Sequence of chain 2.B:
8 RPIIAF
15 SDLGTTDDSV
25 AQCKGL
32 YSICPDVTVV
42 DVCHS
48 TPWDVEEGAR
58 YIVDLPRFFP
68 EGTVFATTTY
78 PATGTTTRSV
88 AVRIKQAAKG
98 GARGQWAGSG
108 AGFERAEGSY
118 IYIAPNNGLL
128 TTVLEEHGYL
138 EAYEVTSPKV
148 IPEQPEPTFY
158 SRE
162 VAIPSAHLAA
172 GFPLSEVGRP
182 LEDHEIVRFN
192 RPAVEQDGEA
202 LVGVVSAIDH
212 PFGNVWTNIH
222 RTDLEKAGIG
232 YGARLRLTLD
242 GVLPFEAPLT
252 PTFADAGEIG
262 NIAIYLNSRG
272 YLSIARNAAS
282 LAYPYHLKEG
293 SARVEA

This protein binds this small molecule.
Small molecule (SMILES): Nc1ncnc2c1ncn2[C@@H]1O[C@H](CF)[C@@H](O)[C@H]1O

Binding-site contacts:
Ligand atom C2' contacts residue ASP16 of chain 2.B at 3.5 Å.
Ligand atom C2 contacts residue ALA279 of chain 2.C at 3.4 Å (hydrophobic).
Ligand atom N1 contacts residue ALA279 of chain 2.C at 3.0 Å (h-bond).
Ligand atom C3' contacts residue ASP16 of chain 2.B at 3.4 Å.
Ligand atom F19 contacts residue SER158 of chain 2.B at 2.7 Å.
Ligand atom C5 contacts residue PHE254 of chain 2.C at 3.6 Å (hydrophobic).
Ligand atom N3 contacts residue PRO78 of chain 2.B at 3.6 Å.
Ligand atom N6 contacts residue ASN215 of chain 2.C at 2.7 Å (h-bond).
Ligand atom O3' contacts residue TYR77 of chain 2.B at 3.3 Å (h-bond).
Ligand atom C5' contacts residue MET1 of chain 2.G at 3.4 Å (hydrophobic).
Ligand atom N7 contacts residue PHE254 of chain 2.C at 3.6 Å.
Ligand atom C2 contacts residue PHE254 of chain 2.C at 3.6 Å (hydrophobic).
Ligand atom F19 contacts residue TYR157 of chain 2.B at 3.3 Å.
Ligand atom F19 contacts residue PHE156 of chain 2.B at 3.4 Å.
Ligand atom C4 contacts residue PHE254 of chain 2.C at 3.5 Å (hydrophobic).
Ligand atom N7 contacts residue PHE213 of chain 2.C at 3.4 Å.
Ligand atom C5' contacts residue THR155 of chain 2.B at 3.4 Å.
Ligand atom N6 contacts residue PHE254 of chain 2.C at 3.5 Å.
Ligand atom C4 contacts residue TRP50 of chain 2.B at 3.4 Å (hydrophobic).
Ligand atom O2' contacts residue THR76 of chain 2.B at 3.6 Å.
Ligand atom C1' contacts residue TYR77 of chain 2.B at 3.6 Å (hydrophobic).
Ligand atom C6 contacts residue TRP50 of chain 2.B at 3.5 Å (hydrophobic).
Ligand atom C6 contacts residue PHE254 of chain 2.C at 3.5 Å (hydrophobic).
Ligand atom N3 contacts residue PHE254 of chain 2.C at 3.5 Å.
Ligand atom N1 contacts residue PHE254 of chain 2.C at 3.4 Å.
Ligand atom O3' contacts residue ASP16 of chain 2.B at 2.8 Å (salt-bridge).
Ligand atom O2' contacts residue ASP16 of chain 2.B at 2.6 Å (salt-bridge).
Ligand atom O4' contacts residue MET1 of chain 2.G at 3.2 Å (h-bond).
Ligand atom N7 contacts residue ASN215 of chain 2.C at 3.1 Å (h-bond).
Ligand atom N3 contacts residue TRP50 of chain 2.B at 3.5 Å (h-bond).
Ligand atom O4' contacts residue THR80 of chain 2.B at 3.5 Å.
Ligand atom O2' contacts residue TYR77 of chain 2.B at 3.2 Å (h-bond).
Ligand atom O2' contacts residue TRP50 of chain 2.B at 3.4 Å (h-bond).
Ligand atom C8 contacts residue MET1 of chain 2.G at 3.6 Å (hydrophobic).
Ligand atom N1 contacts residue ARG277 of chain 2.C at 3.5 Å (salt-bridge).
Ligand atom N6 contacts residue ARG277 of chain 2.C at 2.9 Å (salt-bridge).
Ligand atom C8 contacts residue PHE213 of chain 2.C at 3.4 Å (hydrophobic).
Ligand atom O3' contacts residue SER158 of chain 2.B at 2.8 Å (h-bond).
Ligand atom C5 contacts residue TRP50 of chain 2.B at 3.5 Å (hydrophobic).
Ligand atom C4' contacts residue TYR77 of chain 2.B at 3.6 Å (hydrophobic).

Sequence of chain 2.C:
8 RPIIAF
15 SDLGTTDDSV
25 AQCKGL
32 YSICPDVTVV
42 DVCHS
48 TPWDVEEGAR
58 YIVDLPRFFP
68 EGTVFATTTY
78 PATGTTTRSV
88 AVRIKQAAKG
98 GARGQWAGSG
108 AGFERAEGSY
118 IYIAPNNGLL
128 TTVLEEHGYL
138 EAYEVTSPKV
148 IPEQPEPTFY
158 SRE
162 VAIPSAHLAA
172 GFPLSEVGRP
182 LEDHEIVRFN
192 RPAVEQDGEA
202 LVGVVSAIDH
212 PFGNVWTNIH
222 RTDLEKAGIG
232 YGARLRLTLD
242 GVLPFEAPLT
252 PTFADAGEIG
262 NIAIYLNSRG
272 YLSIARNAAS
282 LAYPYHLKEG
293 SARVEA